Sequence of chain 1.B:
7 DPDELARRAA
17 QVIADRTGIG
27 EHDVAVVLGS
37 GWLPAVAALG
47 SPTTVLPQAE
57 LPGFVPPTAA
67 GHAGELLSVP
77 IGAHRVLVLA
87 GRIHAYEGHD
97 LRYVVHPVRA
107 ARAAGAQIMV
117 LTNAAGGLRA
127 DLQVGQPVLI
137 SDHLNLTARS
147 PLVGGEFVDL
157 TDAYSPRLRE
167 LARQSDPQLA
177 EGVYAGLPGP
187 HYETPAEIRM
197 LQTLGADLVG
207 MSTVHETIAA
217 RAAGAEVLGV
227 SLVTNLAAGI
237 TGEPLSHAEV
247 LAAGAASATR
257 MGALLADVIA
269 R

Binding-site contacts:
Ligand atom O19 contacts residue GLY35 of chain 1.A at 3.5 Å.
Ligand atom C21 contacts residue THR230 of chain 1.A at 3.4 Å.
Ligand atom N3 contacts residue VAL205 of chain 1.A at 3.6 Å.
Ligand atom N22 contacts residue ALA121 of chain 1.A at 3.4 Å.
Ligand atom C23 contacts residue GLY122 of chain 1.A at 3.4 Å.
Ligand atom C21 contacts residue ASN231 of chain 1.A at 3.7 Å.
Ligand atom N5 contacts residue VAL205 of chain 1.A at 3.7 Å.
Ligand atom C21 contacts residue ALA121 of chain 1.A at 3.6 Å (hydrophobic).
Ligand atom C13 contacts residue TYR92 of chain 1.A at 3.4 Å (hydrophobic).
Ligand atom O1 contacts residue GLY122 of chain 1.A at 3.5 Å.
Ligand atom O1 contacts residue ASN231 of chain 1.A at 2.9 Å (h-bond).
Ligand atom O20 contacts residue HIS90 of chain 1.A at 2.8 Å (h-bond).
Ligand atom O19 contacts residue ASN119 of chain 1.A at 3.6 Å.
Ligand atom C23 contacts residue TYR188 of chain 1.A at 3.6 Å (hydrophobic).
Ligand atom N22 contacts residue THR230 of chain 1.A at 3.6 Å (h-bond).
Ligand atom C12 contacts residue PHE153 of chain 1.B at 3.3 Å (hydrophobic).
Ligand atom O19 contacts residue SER36 of chain 1.A at 2.8 Å (h-bond).
Ligand atom O18 contacts residue ASN119 of chain 1.A at 3.5 Å.
Ligand atom O20 contacts residue GLY35 of chain 1.A at 3.4 Å.
Ligand atom C2 contacts residue GLU189 of chain 1.A at 3.7 Å.
Ligand atom O19 contacts residue ALA120 of chain 1.A at 3.1 Å (h-bond).
Ligand atom C4 contacts residue GLU189 of chain 1.A at 3.2 Å.
Ligand atom N5 contacts residue GLY206 of chain 1.A at 3.4 Å.
Ligand atom N5 contacts residue MET207 of chain 1.A at 3.6 Å.
Ligand atom C11 contacts residue TYR188 of chain 1.A at 3.6 Å (hydrophobic).
Ligand atom C10 contacts residue TYR188 of chain 1.A at 3.7 Å (hydrophobic).
Ligand atom N3 contacts residue TYR188 of chain 1.A at 3.6 Å.
Ligand atom C16 contacts residue SER36 of chain 1.A at 3.6 Å.
Ligand atom O18 contacts residue SER208 of chain 1.A at 2.5 Å (h-bond).
Ligand atom N3 contacts residue GLU189 of chain 1.A at 2.7 Å (salt-bridge).
Ligand atom C2 contacts residue TYR188 of chain 1.A at 3.6 Å (hydrophobic).
Ligand atom C16 contacts residue HIS90 of chain 1.A at 3.4 Å.
Ligand atom O20 contacts residue ARG88 of chain 1.A at 3.1 Å (salt-bridge).
Ligand atom N22 contacts residue ASN231 of chain 1.A at 2.9 Å (h-bond).
Ligand atom S8 contacts residue ALA120 of chain 1.A at 3.3 Å (h-bond).
Ligand atom O20 contacts residue SER36 of chain 1.A at 3.3 Å (h-bond).
Ligand atom C2 contacts residue GLY122 of chain 1.A at 3.7 Å.
Ligand atom C12 contacts residue HIS243 of chain 1.A at 3.5 Å.
Ligand atom N22 contacts residue GLY122 of chain 1.A at 3.2 Å (h-bond).
Ligand atom C6 contacts residue VAL205 of chain 1.A at 3.7 Å (hydrophobic).

A protein and the small-molecule ligand that binds it are described below.
Small molecule (SMILES): O=c1[nH]cnc2c(Sc3ccccc3OCP(=O)(O)O)c[nH]c12

Sequence of chain 1.A:
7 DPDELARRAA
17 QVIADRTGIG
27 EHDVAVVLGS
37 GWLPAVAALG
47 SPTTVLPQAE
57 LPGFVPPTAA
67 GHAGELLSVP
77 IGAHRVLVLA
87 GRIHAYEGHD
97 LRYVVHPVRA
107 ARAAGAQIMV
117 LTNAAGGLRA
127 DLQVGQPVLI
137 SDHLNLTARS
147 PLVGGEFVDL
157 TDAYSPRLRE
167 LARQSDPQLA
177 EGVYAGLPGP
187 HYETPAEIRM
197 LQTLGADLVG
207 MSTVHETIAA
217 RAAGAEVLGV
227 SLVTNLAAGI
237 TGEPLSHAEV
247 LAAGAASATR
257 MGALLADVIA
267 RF